Sequence of chain 1.A:
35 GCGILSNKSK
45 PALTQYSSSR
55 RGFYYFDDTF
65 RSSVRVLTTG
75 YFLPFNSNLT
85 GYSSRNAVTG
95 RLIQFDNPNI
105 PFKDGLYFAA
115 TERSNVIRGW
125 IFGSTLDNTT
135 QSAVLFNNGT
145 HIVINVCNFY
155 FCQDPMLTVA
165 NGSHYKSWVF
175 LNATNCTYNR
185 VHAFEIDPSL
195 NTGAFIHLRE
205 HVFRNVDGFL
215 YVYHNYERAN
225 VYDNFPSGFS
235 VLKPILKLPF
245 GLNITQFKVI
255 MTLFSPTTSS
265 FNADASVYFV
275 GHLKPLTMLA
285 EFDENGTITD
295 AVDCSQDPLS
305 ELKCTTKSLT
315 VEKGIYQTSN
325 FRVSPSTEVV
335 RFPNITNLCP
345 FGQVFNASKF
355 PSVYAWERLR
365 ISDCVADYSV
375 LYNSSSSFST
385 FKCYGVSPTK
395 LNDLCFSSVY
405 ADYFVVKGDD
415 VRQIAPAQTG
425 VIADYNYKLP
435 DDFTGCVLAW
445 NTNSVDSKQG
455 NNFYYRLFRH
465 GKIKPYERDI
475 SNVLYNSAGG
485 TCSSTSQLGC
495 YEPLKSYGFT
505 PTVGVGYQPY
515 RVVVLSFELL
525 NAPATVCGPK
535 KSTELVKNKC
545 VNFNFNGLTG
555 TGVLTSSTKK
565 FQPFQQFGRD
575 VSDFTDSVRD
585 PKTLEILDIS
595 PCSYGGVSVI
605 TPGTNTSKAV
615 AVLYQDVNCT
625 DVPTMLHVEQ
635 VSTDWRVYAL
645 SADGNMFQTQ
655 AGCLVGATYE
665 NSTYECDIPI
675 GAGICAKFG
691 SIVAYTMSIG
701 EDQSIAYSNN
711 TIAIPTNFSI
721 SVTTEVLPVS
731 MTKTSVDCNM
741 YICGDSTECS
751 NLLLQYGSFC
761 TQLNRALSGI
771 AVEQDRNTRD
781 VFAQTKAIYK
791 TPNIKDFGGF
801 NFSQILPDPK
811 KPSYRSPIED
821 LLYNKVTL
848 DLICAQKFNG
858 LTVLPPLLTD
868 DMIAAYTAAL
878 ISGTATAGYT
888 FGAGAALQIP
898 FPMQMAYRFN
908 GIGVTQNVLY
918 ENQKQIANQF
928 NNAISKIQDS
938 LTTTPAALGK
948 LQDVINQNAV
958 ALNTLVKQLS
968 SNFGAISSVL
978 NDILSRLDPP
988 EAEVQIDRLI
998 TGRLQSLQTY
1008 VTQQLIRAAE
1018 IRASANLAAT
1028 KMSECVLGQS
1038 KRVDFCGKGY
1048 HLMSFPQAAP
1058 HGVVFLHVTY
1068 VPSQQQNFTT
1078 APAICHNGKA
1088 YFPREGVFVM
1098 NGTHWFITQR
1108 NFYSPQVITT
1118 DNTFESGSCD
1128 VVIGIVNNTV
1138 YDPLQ

A protein and the small-molecule ligand that binds it are described below.
Small molecule (SMILES): CC(=O)N[C@@H]1[C@@H](O)[C@H](O)[C@@H](CO)O[C@H]1O

Binding-site contacts:
Ligand atom C2 contacts residue ASN665 of chain 1.A at 2.5 Å.
Ligand atom C3 contacts residue ASN665 of chain 1.A at 3.9 Å.
Ligand atom C8 contacts residue PHE651 of chain 1.A at 3.7 Å (hydrophobic).
Ligand atom O7 contacts residue ASN665 of chain 1.A at 4.3 Å.
Ligand atom C1 contacts residue ASN665 of chain 1.A at 1.5 Å.
Ligand atom O5 contacts residue ASN665 of chain 1.A at 2.4 Å (h-bond).
Ligand atom O6 contacts residue ASN665 of chain 1.A at 4.3 Å.
Ligand atom C8 contacts residue TYR663 of chain 1.A at 3.5 Å (hydrophobic).
Ligand atom N2 contacts residue TYR663 of chain 1.A at 3.9 Å.
Ligand atom N2 contacts residue ASN665 of chain 1.A at 2.9 Å (h-bond).
Ligand atom C7 contacts residue TYR663 of chain 1.A at 3.8 Å (hydrophobic).
Ligand atom C7 contacts residue ASN665 of chain 1.A at 3.9 Å.
Ligand atom C5 contacts residue ASN665 of chain 1.A at 3.7 Å.
Ligand atom C4 contacts residue ASN665 of chain 1.A at 4.3 Å.